Sequence of chain 1.B:
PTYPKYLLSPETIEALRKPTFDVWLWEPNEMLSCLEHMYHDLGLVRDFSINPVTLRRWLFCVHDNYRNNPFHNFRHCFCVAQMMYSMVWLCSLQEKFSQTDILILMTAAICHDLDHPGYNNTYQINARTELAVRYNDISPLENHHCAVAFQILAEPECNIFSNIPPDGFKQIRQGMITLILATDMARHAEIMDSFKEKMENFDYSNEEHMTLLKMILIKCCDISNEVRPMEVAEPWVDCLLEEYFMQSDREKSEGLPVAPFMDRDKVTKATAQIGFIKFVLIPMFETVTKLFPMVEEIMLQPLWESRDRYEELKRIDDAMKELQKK

The small molecule below binds the protein below.
Small molecule (SMILES): C[C@H](Nc1nc2c(cnn2C2CCCC2)c(=O)[nH]1)c1ccc(Cl)cc1

Binding-site contacts:
Ligand atom C1 contacts residue MET365 of chain 1.B at 3.6 Å (hydrophobic).
Ligand atom C28 contacts residue TYR424 of chain 1.B at 3.8 Å (hydrophobic).
Ligand atom C11 contacts residue PHE456 of chain 1.B at 3.6 Å (hydrophobic).
Ligand atom O17 contacts residue GLN453 of chain 1.B at 3.2 Å (h-bond).
Ligand atom CL contacts residue MET442 of chain 1.B at 3.9 Å.
Ligand atom C26 contacts residue ALA452 of chain 1.B at 3.6 Å (hydrophobic).
Ligand atom N15 contacts residue GLN453 of chain 1.B at 2.9 Å (h-bond).
Ligand atom N13 contacts residue LEU420 of chain 1.B at 3.7 Å.
Ligand atom N13 contacts residue PHE456 of chain 1.B at 3.8 Å.
Ligand atom N18 contacts residue GLN453 of chain 1.B at 3.5 Å (h-bond).
Ligand atom C19 contacts residue ALA452 of chain 1.B at 3.8 Å (hydrophobic).
Ligand atom C27 contacts residue PHE441 of chain 1.B at 3.5 Å (hydrophobic).
Ligand atom C16 contacts residue GLN453 of chain 1.B at 3.7 Å.
Ligand atom C20 contacts residue PHE456 of chain 1.B at 3.9 Å (hydrophobic).
Ligand atom N18 contacts residue PHE456 of chain 1.B at 3.7 Å.
Ligand atom C29 contacts residue LEU420 of chain 1.B at 3.8 Å (hydrophobic).
Ligand atom C26 contacts residue PHE441 of chain 1.B at 3.2 Å (hydrophobic).
Ligand atom CL contacts residue LEU421 of chain 1.B at 3.5 Å.
Ligand atom N18 contacts residue ALA452 of chain 1.B at 3.3 Å (h-bond).
Ligand atom N15 contacts residue PHE456 of chain 1.B at 3.4 Å.
Ligand atom CL contacts residue TYR424 of chain 1.B at 3.7 Å.
Ligand atom C14 contacts residue GLN453 of chain 1.B at 3.6 Å.
Ligand atom C14 contacts residue LEU420 of chain 1.B at 3.5 Å (hydrophobic).
Ligand atom N9 contacts residue ILE403 of chain 1.B at 3.9 Å.
Ligand atom N15 contacts residue LEU420 of chain 1.B at 3.5 Å.
Ligand atom N18 contacts residue LEU420 of chain 1.B at 3.9 Å.
Ligand atom CL contacts residue PHE441 of chain 1.B at 3.6 Å.
Ligand atom C20 contacts residue ALA452 of chain 1.B at 3.5 Å (hydrophobic).
Ligand atom C28 contacts residue LEU420 of chain 1.B at 3.9 Å (hydrophobic).
Ligand atom C14 contacts residue PHE456 of chain 1.B at 3.7 Å (hydrophobic).
Ligand atom O17 contacts residue PHE456 of chain 1.B at 3.8 Å.
Ligand atom C27 contacts residue LEU421 of chain 1.B at 3.8 Å (hydrophobic).
Ligand atom C29 contacts residue PHE441 of chain 1.B at 3.9 Å (hydrophobic).
Ligand atom C2 contacts residue TYR424 of chain 1.B at 3.7 Å (hydrophobic).
Ligand atom C1 contacts residue ILE403 of chain 1.B at 3.8 Å (hydrophobic).
Ligand atom C3 contacts residue TYR424 of chain 1.B at 3.4 Å (hydrophobic).
Ligand atom C4 contacts residue MET365 of chain 1.B at 3.9 Å (hydrophobic).
Ligand atom C16 contacts residue PHE456 of chain 1.B at 3.4 Å (hydrophobic).
Ligand atom C12 contacts residue PHE456 of chain 1.B at 3.6 Å (hydrophobic).
Ligand atom C25 contacts residue ALA452 of chain 1.B at 3.4 Å (hydrophobic).